Binding-site contacts:
Ligand atom C2 contacts residue CYS435 of chain 9.B at 3.1 Å (hydrophobic).
Ligand atom C3 contacts residue ALA378 of chain 9.B at 3.6 Å (hydrophobic).
Ligand atom O contacts residue ARG380 of chain 9.B at 2.7 Å (salt-bridge).
Ligand atom C3 contacts residue HIS70 of chain 9.B at 3.5 Å.
Ligand atom NI contacts residue CYS435 of chain 9.B at 2.6 Å.
Ligand atom O3 contacts residue HIS70 of chain 9.B at 3.5 Å.
Ligand atom O3 contacts residue VAL401 of chain 9.B at 3.5 Å.
Ligand atom O3 contacts residue ALA378 of chain 9.B at 3.4 Å.
Ligand atom N1 contacts residue CYS66 of chain 9.B at 3.5 Å.
Ligand atom C3 contacts residue CYS435 of chain 9.B at 3.3 Å (hydrophobic).
Ligand atom FE contacts residue CYS435 of chain 9.B at 2.4 Å.
Ligand atom O3 contacts residue ALA69 of chain 9.B at 3.6 Å.
Ligand atom N2 contacts residue PRO402 of chain 9.B at 3.3 Å.
Ligand atom C contacts residue CYS66 of chain 9.B at 3.3 Å (hydrophobic).
Ligand atom NI contacts residue CYS63 of chain 9.B at 2.2 Å.
Ligand atom C1 contacts residue CYS66 of chain 9.B at 3.1 Å (hydrophobic).
Ligand atom N1 contacts residue ALA378 of chain 9.B at 3.4 Å.
Ligand atom O contacts residue ILE65 of chain 9.B at 3.1 Å.
Ligand atom C3 contacts residue PRO402 of chain 9.B at 3.5 Å (hydrophobic).
Ligand atom C3 contacts residue VAL401 of chain 9.B at 3.5 Å (hydrophobic).
Ligand atom C contacts residue CYS63 of chain 9.B at 3.1 Å (hydrophobic).
Ligand atom NI contacts residue CYS66 of chain 9.B at 2.5 Å.
Ligand atom O3 contacts residue ASN383 of chain 9.B at 3.1 Å.
Ligand atom O3 contacts residue PRO402 of chain 9.B at 3.3 Å.
Ligand atom C2 contacts residue CYS432 of chain 9.B at 3.6 Å (hydrophobic).
Ligand atom N2 contacts residue CYS432 of chain 9.B at 3.7 Å.
Ligand atom N2 contacts residue CYS435 of chain 9.B at 3.4 Å.
Ligand atom C1 contacts residue ARG380 of chain 9.B at 3.5 Å.
Ligand atom O contacts residue CYS432 of chain 9.B at 3.3 Å (h-bond).
Ligand atom C3 contacts residue CYS66 of chain 9.B at 3.2 Å (hydrophobic).
Ligand atom NI contacts residue CYS432 of chain 9.B at 2.4 Å.
Ligand atom N2 contacts residue THR403 of chain 9.B at 2.8 Å (h-bond).
Ligand atom C1 contacts residue ALA378 of chain 9.B at 3.6 Å (hydrophobic).
Ligand atom C contacts residue ILE65 of chain 9.B at 3.6 Å (hydrophobic).
Ligand atom C contacts residue ARG380 of chain 9.B at 3.2 Å.
Ligand atom N1 contacts residue ARG380 of chain 9.B at 2.9 Å (salt-bridge).
Ligand atom FE contacts residue CYS66 of chain 9.B at 2.4 Å.
Ligand atom C2 contacts residue PRO402 of chain 9.B at 3.4 Å (hydrophobic).
Ligand atom C contacts residue CYS432 of chain 9.B at 2.8 Å (hydrophobic).
Ligand atom N1 contacts residue PRO379 of chain 9.B at 3.2 Å.

This small molecule binds to this protein.
Small molecule (SMILES): N#C[Fe](=C=O)(C#N)[Ni]C#[O+]

Sequence of chain 9.B:
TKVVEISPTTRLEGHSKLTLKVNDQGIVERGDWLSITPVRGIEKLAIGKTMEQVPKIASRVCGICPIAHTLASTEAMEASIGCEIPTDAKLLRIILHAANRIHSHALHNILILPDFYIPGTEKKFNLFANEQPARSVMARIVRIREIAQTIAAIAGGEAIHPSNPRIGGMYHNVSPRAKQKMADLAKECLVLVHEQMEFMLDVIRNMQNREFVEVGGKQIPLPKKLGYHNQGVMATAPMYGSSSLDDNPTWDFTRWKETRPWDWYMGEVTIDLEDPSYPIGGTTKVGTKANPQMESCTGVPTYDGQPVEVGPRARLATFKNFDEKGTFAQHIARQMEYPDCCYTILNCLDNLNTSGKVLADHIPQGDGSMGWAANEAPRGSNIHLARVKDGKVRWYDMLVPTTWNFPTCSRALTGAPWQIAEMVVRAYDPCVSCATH